Sequence of chain 1.B:
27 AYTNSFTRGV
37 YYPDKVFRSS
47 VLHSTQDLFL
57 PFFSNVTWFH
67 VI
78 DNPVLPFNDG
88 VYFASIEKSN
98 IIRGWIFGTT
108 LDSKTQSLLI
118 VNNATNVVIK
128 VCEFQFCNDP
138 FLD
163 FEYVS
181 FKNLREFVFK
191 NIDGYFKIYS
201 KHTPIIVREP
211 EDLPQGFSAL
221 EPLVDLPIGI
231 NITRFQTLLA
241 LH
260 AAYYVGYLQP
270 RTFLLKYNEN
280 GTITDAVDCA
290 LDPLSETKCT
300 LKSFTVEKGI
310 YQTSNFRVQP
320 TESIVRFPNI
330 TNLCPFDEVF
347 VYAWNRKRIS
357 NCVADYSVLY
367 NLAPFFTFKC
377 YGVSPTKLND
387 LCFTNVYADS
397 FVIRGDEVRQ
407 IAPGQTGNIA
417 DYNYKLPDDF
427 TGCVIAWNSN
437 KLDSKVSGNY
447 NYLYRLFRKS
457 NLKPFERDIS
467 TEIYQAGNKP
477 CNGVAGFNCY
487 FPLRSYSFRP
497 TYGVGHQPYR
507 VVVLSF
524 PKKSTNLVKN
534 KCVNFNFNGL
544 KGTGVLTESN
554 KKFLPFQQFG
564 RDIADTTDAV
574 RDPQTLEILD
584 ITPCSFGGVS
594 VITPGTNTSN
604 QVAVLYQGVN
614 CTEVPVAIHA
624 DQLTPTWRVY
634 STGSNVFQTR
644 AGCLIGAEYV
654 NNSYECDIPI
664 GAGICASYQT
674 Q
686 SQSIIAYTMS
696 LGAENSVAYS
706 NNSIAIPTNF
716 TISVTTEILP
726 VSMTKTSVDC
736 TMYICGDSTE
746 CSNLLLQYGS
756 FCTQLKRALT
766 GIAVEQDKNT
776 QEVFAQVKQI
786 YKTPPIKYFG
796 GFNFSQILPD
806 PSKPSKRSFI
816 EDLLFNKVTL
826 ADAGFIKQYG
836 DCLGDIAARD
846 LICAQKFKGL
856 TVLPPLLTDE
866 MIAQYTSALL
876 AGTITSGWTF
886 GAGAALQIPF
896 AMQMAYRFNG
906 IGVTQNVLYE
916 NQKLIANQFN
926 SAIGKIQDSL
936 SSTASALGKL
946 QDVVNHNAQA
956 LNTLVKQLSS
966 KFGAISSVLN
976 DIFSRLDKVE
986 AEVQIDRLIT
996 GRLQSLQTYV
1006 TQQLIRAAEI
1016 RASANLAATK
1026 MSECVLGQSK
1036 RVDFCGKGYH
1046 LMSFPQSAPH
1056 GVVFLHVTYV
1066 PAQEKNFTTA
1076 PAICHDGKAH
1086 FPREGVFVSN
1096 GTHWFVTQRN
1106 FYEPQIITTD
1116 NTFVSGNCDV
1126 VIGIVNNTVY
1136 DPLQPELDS

Binding-site contacts:
Ligand atom C8 contacts residue ILE1129 of chain 1.B at 4.4 Å (hydrophobic).
Ligand atom C1 contacts residue ASN1131 of chain 1.B at 1.4 Å.
Ligand atom O7 contacts residue ASN1131 of chain 1.B at 3.4 Å (h-bond).
Ligand atom C3 contacts residue ASN1131 of chain 1.B at 3.8 Å.
Ligand atom O5 contacts residue ASN1131 of chain 1.B at 2.4 Å (h-bond).
Ligand atom C8 contacts residue ASN1131 of chain 1.B at 4.4 Å.
Ligand atom C7 contacts residue ASN1131 of chain 1.B at 3.3 Å.
Ligand atom C4 contacts residue ASN1131 of chain 1.B at 4.2 Å.
Ligand atom C5 contacts residue ASN1131 of chain 1.B at 3.7 Å.
Ligand atom N2 contacts residue ASN1131 of chain 1.B at 2.9 Å (h-bond).
Ligand atom C2 contacts residue ASN1131 of chain 1.B at 2.5 Å.

The protein below binds the small molecule below.
Small molecule (SMILES): CC(=O)N[C@H]1[C@H](O[C@H]2[C@H](O)[C@@H](NC(C)=O)CO[C@@H]2CO)O[C@H](CO)[C@@H](O)[C@@H]1O